Binding-site contacts:
Ligand atom C2 contacts residue MET216 of chain 1.F at 4.1 Å (hydrophobic).
Ligand atom C4 contacts residue SER38 of chain 3.E at 4.0 Å.
Ligand atom C5 contacts residue PRO153 of chain 3.F at 4.1 Å (hydrophobic).
Ligand atom C4 contacts residue ILE39 of chain 3.E at 3.9 Å (hydrophobic).
Ligand atom O7 contacts residue PRO40 of chain 3.E at 4.2 Å.
Ligand atom O7 contacts residue MET216 of chain 1.F at 3.8 Å.
Ligand atom O8 contacts residue LEU160 of chain 3.A at 3.1 Å.
Ligand atom C1 contacts residue PRO40 of chain 3.E at 3.9 Å (hydrophobic).
Ligand atom C2 contacts residue ARG150 of chain 3.F at 3.6 Å.
Ligand atom C2 contacts residue LEU160 of chain 3.A at 4.2 Å (hydrophobic).
Ligand atom C3 contacts residue ILE39 of chain 3.E at 4.3 Å (hydrophobic).
Ligand atom C3 contacts residue SER38 of chain 3.E at 3.7 Å.
Ligand atom C5 contacts residue ILE39 of chain 3.E at 4.2 Å (hydrophobic).
Ligand atom O8 contacts residue PRO40 of chain 3.E at 4.5 Å.
Ligand atom C3 contacts residue ARG150 of chain 3.F at 4.1 Å.
Ligand atom C6 contacts residue MET216 of chain 1.F at 3.5 Å (hydrophobic).
Ligand atom C6 contacts residue PRO40 of chain 3.E at 3.6 Å (hydrophobic).
Ligand atom C5 contacts residue PRO215 of chain 1.F at 4.4 Å (hydrophobic).
Ligand atom F9 contacts residue ILE39 of chain 3.E at 3.6 Å.
Ligand atom C5 contacts residue PRO40 of chain 3.E at 3.8 Å (hydrophobic).
Ligand atom C5 contacts residue MET216 of chain 1.F at 4.1 Å (hydrophobic).
Ligand atom C2 contacts residue PRO40 of chain 3.E at 3.9 Å (hydrophobic).
Ligand atom O8 contacts residue ARG150 of chain 3.F at 2.7 Å (salt-bridge).
Ligand atom F9 contacts residue GLY152 of chain 3.F at 4.3 Å.
Ligand atom F9 contacts residue PRO153 of chain 3.F at 3.7 Å.
Ligand atom F9 contacts residue PRO40 of chain 3.E at 4.2 Å.
Ligand atom C3 contacts residue LEU160 of chain 3.A at 4.5 Å (hydrophobic).
Ligand atom C1 contacts residue MET216 of chain 1.F at 3.6 Å (hydrophobic).
Ligand atom F9 contacts residue SER38 of chain 3.E at 3.2 Å.
Ligand atom O7 contacts residue ARG150 of chain 3.F at 4.5 Å.
Ligand atom C4 contacts residue PRO40 of chain 3.E at 3.8 Å (hydrophobic).
Ligand atom C3 contacts residue PRO40 of chain 3.E at 3.9 Å (hydrophobic).

Sequence of chain 3.F:
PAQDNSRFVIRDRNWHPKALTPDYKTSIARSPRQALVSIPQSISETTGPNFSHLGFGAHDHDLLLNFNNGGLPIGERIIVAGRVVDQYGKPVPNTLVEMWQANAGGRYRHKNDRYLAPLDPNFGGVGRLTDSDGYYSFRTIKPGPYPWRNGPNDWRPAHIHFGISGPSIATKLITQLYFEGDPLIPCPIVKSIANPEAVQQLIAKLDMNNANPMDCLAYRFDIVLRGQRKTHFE

Sequence of chain 3.E:
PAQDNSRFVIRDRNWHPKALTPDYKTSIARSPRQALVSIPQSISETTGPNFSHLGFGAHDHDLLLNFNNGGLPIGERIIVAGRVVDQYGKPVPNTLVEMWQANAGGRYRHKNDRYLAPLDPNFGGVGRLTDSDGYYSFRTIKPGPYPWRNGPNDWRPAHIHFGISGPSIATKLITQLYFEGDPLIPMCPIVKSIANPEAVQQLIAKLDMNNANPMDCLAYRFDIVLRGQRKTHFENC

Sequence of chain 3.A:
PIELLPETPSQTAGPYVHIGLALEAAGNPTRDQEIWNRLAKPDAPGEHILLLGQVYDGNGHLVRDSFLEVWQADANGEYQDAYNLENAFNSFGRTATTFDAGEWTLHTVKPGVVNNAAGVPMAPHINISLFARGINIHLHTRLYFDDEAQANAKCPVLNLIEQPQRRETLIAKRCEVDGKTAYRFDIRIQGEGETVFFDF

A protein and the small-molecule ligand that binds it are described below.
Small molecule (SMILES): Oc1ccc(F)cc1O

Sequence of chain 1.F:
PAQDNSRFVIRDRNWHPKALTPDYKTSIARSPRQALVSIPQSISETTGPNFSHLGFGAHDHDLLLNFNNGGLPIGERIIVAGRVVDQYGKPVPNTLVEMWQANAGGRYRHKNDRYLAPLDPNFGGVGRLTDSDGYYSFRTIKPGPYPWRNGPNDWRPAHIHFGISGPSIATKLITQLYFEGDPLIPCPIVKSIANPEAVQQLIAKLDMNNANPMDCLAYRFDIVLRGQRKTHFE